The protein below binds the small molecule below.
Small molecule (SMILES): O=C(O)[C@@](O)(COP(=O)(O)O)[C@H](O)[C@H](O)COP(=O)(O)O

Sequence of chain 1.D:
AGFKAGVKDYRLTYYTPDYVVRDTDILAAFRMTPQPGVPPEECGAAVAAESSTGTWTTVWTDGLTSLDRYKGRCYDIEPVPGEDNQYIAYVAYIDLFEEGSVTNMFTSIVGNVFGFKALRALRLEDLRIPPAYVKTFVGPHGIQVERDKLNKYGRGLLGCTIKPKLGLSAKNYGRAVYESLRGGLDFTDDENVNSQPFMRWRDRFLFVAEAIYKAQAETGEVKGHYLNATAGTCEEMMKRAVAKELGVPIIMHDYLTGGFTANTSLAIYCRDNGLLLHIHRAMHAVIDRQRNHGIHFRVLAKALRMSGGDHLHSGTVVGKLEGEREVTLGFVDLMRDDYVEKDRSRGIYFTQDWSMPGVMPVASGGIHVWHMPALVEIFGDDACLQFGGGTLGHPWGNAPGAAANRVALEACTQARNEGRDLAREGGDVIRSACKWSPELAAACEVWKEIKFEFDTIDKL

Sequence of chain 1.C:
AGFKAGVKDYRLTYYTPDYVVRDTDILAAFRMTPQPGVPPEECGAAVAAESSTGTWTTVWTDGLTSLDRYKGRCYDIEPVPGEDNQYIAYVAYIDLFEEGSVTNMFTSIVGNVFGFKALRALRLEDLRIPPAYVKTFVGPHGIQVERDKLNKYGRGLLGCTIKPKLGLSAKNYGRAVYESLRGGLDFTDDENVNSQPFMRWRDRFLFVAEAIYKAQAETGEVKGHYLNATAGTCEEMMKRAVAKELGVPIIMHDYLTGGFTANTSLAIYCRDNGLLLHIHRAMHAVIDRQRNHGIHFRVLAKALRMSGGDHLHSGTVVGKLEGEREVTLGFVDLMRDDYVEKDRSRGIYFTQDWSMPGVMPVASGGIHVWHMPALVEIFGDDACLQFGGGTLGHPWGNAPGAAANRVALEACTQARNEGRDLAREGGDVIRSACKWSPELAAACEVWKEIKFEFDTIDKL

Binding-site contacts:
Ligand atom O7 contacts residue GLU204 of chain 1.D at 3.1 Å (salt-bridge).
Ligand atom O4P contacts residue ARG295 of chain 1.D at 2.8 Å (salt-bridge).
Ligand atom O7 contacts residue LYS177 of chain 1.D at 2.6 Å (salt-bridge).
Ligand atom O1P contacts residue THR65 of chain 1.C at 2.7 Å (h-bond).
Ligand atom C3 contacts residue MG1 of chain 1.IA at 3.1 Å.
Ligand atom C contacts residue ASN123 of chain 1.C at 3.5 Å.
Ligand atom O3 contacts residue KCX201 of chain 1.D at 2.8 Å (h-bond).
Ligand atom O2 contacts residue ASP203 of chain 1.D at 3.4 Å (salt-bridge).
Ligand atom C contacts residue MG1 of chain 1.IA at 2.9 Å.
Ligand atom O2 contacts residue MG1 of chain 1.IA at 2.3 Å.
Ligand atom O3 contacts residue MG1 of chain 1.IA at 2.2 Å.
Ligand atom O6P contacts residue ARG295 of chain 1.D at 2.9 Å (salt-bridge).
Ligand atom C3 contacts residue SER379 of chain 1.D at 3.5 Å.
Ligand atom O2P contacts residue GLY381 of chain 1.D at 2.9 Å (h-bond).
Ligand atom O1P contacts residue GLY404 of chain 1.D at 2.8 Å (h-bond).
Ligand atom O1P contacts residue LYS175 of chain 1.D at 3.2 Å.
Ligand atom O3P contacts residue GLY403 of chain 1.D at 3.0 Å (h-bond).
Ligand atom O2 contacts residue THR173 of chain 1.D at 3.0 Å (h-bond).
Ligand atom O1 contacts residue LYS175 of chain 1.D at 3.0 Å (salt-bridge).
Ligand atom O3 contacts residue GLU204 of chain 1.D at 2.8 Å (salt-bridge).
Ligand atom O2P contacts residue TRP66 of chain 1.C at 3.3 Å.
Ligand atom O3 contacts residue HIS294 of chain 1.D at 2.9 Å (h-bond).
Ligand atom O2P contacts residue LYS334 of chain 1.D at 2.6 Å (salt-bridge).
Ligand atom O7 contacts residue LYS175 of chain 1.D at 3.2 Å (salt-bridge).
Ligand atom O2P contacts residue THR65 of chain 1.C at 3.3 Å (h-bond).
Ligand atom O7 contacts residue MG1 of chain 1.IA at 2.2 Å.
Ligand atom O5 contacts residue LEU335 of chain 1.D at 3.2 Å.
Ligand atom O7 contacts residue ASP203 of chain 1.D at 3.1 Å (salt-bridge).
Ligand atom O5P contacts residue HIS327 of chain 1.D at 2.6 Å (h-bond).
Ligand atom O4 contacts residue GLY380 of chain 1.D at 3.3 Å (h-bond).
Ligand atom O2 contacts residue LYS175 of chain 1.D at 3.0 Å (salt-bridge).
Ligand atom P1 contacts residue THR65 of chain 1.C at 3.4 Å.
Ligand atom O7 contacts residue ASN123 of chain 1.C at 3.0 Å (h-bond).
Ligand atom C2 contacts residue MG1 of chain 1.IA at 2.9 Å.
Ligand atom C3 contacts residue KCX201 of chain 1.D at 3.2 Å.
Ligand atom O6 contacts residue LYS334 of chain 1.D at 3.0 Å (salt-bridge).
Ligand atom O6 contacts residue GLU60 of chain 1.C at 3.5 Å (salt-bridge).
Ligand atom C contacts residue LYS175 of chain 1.D at 3.3 Å.
Ligand atom O2 contacts residue KCX201 of chain 1.D at 3.2 Å (h-bond).
Ligand atom O4 contacts residue SER379 of chain 1.D at 2.7 Å (h-bond).